Binding-site contacts:
Ligand atom N27 contacts residue C3 of chain 1.B at 3.5 Å (h-bond).
Ligand atom N27 contacts residue U4 of chain 1.B at 3.8 Å.

A small-molecule ligand and the protein it binds are described below.
Small molecule (SMILES): NCCNCCO[C@@H]1[C@@H](O)[C@H](O[C@H]2O[C@H](CN)[C@@H](O)[C@H](O)[C@H]2N)[C@@H](N)C[C@H]1NC(=O)[C@H](O)CCN